This small molecule binds to this protein.
Small molecule (SMILES): Nc1nc2c(ncn2[C@@H]2O[C@H](CO[P](=O)(O)O[P](=O)(O)OP(O)(O)=S)[C@@H](O)[C@H]2O)c(=O)[nH]1

Binding-site contacts:
Ligand atom O2G contacts residue LYS48 of chain 1.A at 3.3 Å (salt-bridge).
Ligand atom O3B contacts residue GLY45 of chain 1.A at 3.0 Å (h-bond).
Ligand atom C3' contacts residue PRO64 of chain 1.A at 3.6 Å (hydrophobic).
Ligand atom O2A contacts residue GLY47 of chain 1.A at 3.5 Å.
Ligand atom O3B contacts residue MG1 of chain 1.C at 3.5 Å.
Ligand atom O2B contacts residue GLY47 of chain 1.A at 3.1 Å (h-bond).
Ligand atom O2A contacts residue SER50 of chain 1.A at 2.6 Å (h-bond).
Ligand atom O2B contacts residue VAL46 of chain 1.A at 3.4 Å (h-bond).
Ligand atom O2B contacts residue LYS48 of chain 1.A at 2.8 Å (salt-bridge).
Ligand atom O1B contacts residue MG1 of chain 1.C at 2.1 Å.
Ligand atom O6 contacts residue CYS209 of chain 1.A at 2.6 Å (h-bond).
Ligand atom O4' contacts residue LYS177 of chain 1.A at 3.5 Å (salt-bridge).
Ligand atom PB contacts residue MG1 of chain 1.C at 3.3 Å.
Ligand atom O1A contacts residue PRO64 of chain 1.A at 3.6 Å.
Ligand atom O6 contacts residue LYS177 of chain 1.A at 2.9 Å (salt-bridge).
Ligand atom O2G contacts residue SER44 of chain 1.A at 3.4 Å (h-bond).
Ligand atom N2 contacts residue GLN180 of chain 1.A at 3.2 Å (h-bond).
Ligand atom O6 contacts residue ASP208 of chain 1.A at 3.4 Å.
Ligand atom N3 contacts residue THR210 of chain 1.A at 3.5 Å.
Ligand atom PB contacts residue LYS48 of chain 1.A at 3.5 Å.
Ligand atom PG contacts residue MG1 of chain 1.C at 3.3 Å.
Ligand atom N7 contacts residue CYS209 of chain 1.A at 3.5 Å.
Ligand atom C6 contacts residue CYS209 of chain 1.A at 3.4 Å (hydrophobic).
Ligand atom O3G contacts residue THR67 of chain 1.A at 2.9 Å (h-bond).
Ligand atom O2G contacts residue GLY45 of chain 1.A at 3.5 Å (h-bond).
Ligand atom O2B contacts residue GLY45 of chain 1.A at 3.4 Å (h-bond).
Ligand atom O3A contacts residue GLY47 of chain 1.A at 3.0 Å (h-bond).
Ligand atom O3G contacts residue MG1 of chain 1.C at 2.1 Å.
Ligand atom N2 contacts residue ASP179 of chain 1.A at 2.5 Å (salt-bridge).
Ligand atom O2A contacts residue SER49 of chain 1.A at 3.6 Å.
Ligand atom O1B contacts residue LYS48 of chain 1.A at 3.5 Å (salt-bridge).
Ligand atom C6 contacts residue LYS177 of chain 1.A at 3.5 Å.
Ligand atom N1 contacts residue ASP208 of chain 1.A at 2.9 Å (salt-bridge).
Ligand atom N1 contacts residue ASP179 of chain 1.A at 2.9 Å (salt-bridge).
Ligand atom C6 contacts residue ASP208 of chain 1.A at 3.4 Å.
Ligand atom S1G contacts residue SER44 of chain 1.A at 3.3 Å (h-bond).
Ligand atom C4 contacts residue THR210 of chain 1.A at 3.5 Å.
Ligand atom N1 contacts residue LYS177 of chain 1.A at 3.5 Å.
Ligand atom O1B contacts residue SER49 of chain 1.A at 2.9 Å (h-bond).
Ligand atom C2 contacts residue ASP179 of chain 1.A at 3.4 Å.

Sequence of chain 1.A:
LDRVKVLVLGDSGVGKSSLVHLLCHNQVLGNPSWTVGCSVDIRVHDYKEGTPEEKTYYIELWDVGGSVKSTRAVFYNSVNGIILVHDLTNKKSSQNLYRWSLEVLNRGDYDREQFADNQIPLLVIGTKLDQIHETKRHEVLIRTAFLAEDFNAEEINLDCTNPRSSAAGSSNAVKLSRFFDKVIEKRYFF